Binding-site contacts:
Ligand atom CBI contacts residue 3GW1 of chain 1.I at 0.0 Å.
Ligand atom OAE contacts residue 3GW1 of chain 1.I at 0.2 Å (h-bond).
Ligand atom SBB contacts residue 3GW1 of chain 1.I at 0.1 Å (h-bond).
Ligand atom CBG contacts residue 3GW1 of chain 1.I at 0.1 Å.
Ligand atom O2' contacts residue PHE65 of chain 1.B at 2.7 Å (h-bond).
Ligand atom CBH contacts residue 3GW1 of chain 1.I at 0.1 Å.
Ligand atom OAH contacts residue 3GW1 of chain 1.I at 0.4 Å (h-bond).
Ligand atom CAQ contacts residue 3GW1 of chain 1.I at 0.1 Å.
Ligand atom CAR contacts residue 3GW1 of chain 1.I at 0.0 Å.
Ligand atom OBA contacts residue 3GW1 of chain 1.I at 0.4 Å (h-bond).
Ligand atom OAH contacts residue MN1 of chain 1.H at 2.5 Å.
Ligand atom OAO contacts residue 3GW1 of chain 1.I at 0.1 Å (h-bond).
Ligand atom C3' contacts residue 3GW1 of chain 1.I at 0.1 Å.
Ligand atom NAV contacts residue 3GW1 of chain 1.I at 0.1 Å (h-bond).
Ligand atom OAG contacts residue TYR70 of chain 1.B at 2.7 Å (h-bond).
Ligand atom O4' contacts residue 3GW1 of chain 1.I at 0.0 Å (h-bond).
Ligand atom PBU contacts residue 3GW1 of chain 1.I at 0.2 Å.
Ligand atom CBE contacts residue 3GW1 of chain 1.I at 0.1 Å.
Ligand atom OAG contacts residue 3GW1 of chain 1.I at 0.4 Å (h-bond).
Ligand atom OAH contacts residue ASP157 of chain 1.B at 3.0 Å (salt-bridge).
Ligand atom CAP contacts residue 3GW1 of chain 1.I at 0.0 Å.
Ligand atom O1 contacts residue 3GW1 of chain 1.I at 0.3 Å (h-bond).
Ligand atom CBF contacts residue 3GW1 of chain 1.I at 0.1 Å.
Ligand atom O3' contacts residue 3GW1 of chain 1.I at 0.2 Å (h-bond).
Ligand atom OAD contacts residue 3GW1 of chain 1.I at 0.3 Å (h-bond).
Ligand atom C2' contacts residue 3GW1 of chain 1.I at 0.1 Å.
Ligand atom OAF contacts residue ILE67 of chain 1.B at 2.8 Å (h-bond).
Ligand atom NAV contacts residue ILE67 of chain 1.B at 2.8 Å (h-bond).
Ligand atom OAN contacts residue 3GW1 of chain 1.I at 0.2 Å (h-bond).
Ligand atom O5' contacts residue 3GW1 of chain 1.I at 0.1 Å (h-bond).
Ligand atom OAF contacts residue 3GW1 of chain 1.I at 0.0 Å (h-bond).
Ligand atom O2' contacts residue 3GW1 of chain 1.I at 0.2 Å (h-bond).
Ligand atom CBD contacts residue 3GW1 of chain 1.I at 0.1 Å.
Ligand atom NBS contacts residue 3GW1 of chain 1.I at 0.0 Å (h-bond).
Ligand atom C5' contacts residue 3GW1 of chain 1.I at 0.1 Å.
Ligand atom C4' contacts residue 3GW1 of chain 1.I at 0.0 Å.
Ligand atom C1' contacts residue 3GW1 of chain 1.I at 0.1 Å.
Ligand atom O1 contacts residue MN1 of chain 1.H at 2.9 Å.
Ligand atom PBT contacts residue 3GW1 of chain 1.I at 0.2 Å.
Ligand atom OAN contacts residue MN1 of chain 1.H at 2.2 Å.

Sequence of chain 1.B:
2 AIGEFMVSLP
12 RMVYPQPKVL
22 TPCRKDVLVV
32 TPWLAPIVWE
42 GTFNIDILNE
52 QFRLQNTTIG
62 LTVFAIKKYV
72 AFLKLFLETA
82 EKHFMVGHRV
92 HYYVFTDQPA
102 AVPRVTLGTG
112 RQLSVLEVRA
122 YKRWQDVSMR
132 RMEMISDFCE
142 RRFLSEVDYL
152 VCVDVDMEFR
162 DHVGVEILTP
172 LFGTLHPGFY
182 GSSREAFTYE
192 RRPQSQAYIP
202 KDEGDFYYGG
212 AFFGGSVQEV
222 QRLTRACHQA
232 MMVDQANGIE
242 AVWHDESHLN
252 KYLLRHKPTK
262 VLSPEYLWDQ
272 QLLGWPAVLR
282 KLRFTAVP

The protein below binds the small molecule below.
Small molecule (SMILES): O=Cc1ccc(-c2cn([C@@H]3O[C@H](COP(=O)(O)OP(=O)(O)O)[C@@H](O)[C@H]3O)c(=O)[nH]c2=O)s1